Binding-site contacts:
Ligand atom C5 contacts residue THR156 of chain 2.A at 3.7 Å.
Ligand atom N2 contacts residue ASN154 of chain 2.A at 2.2 Å (h-bond).
Ligand atom C2 contacts residue ASN154 of chain 2.A at 2.9 Å.
Ligand atom C1 contacts residue ASN154 of chain 2.A at 2.6 Å.
Ligand atom C6 contacts residue THR156 of chain 2.A at 4.2 Å.
Ligand atom O7 contacts residue VAL153 of chain 2.A at 2.8 Å (h-bond).
Ligand atom O7 contacts residue ASN154 of chain 2.A at 1.3 Å (h-bond).
Ligand atom C1 contacts residue THR156 of chain 2.A at 4.1 Å.
Ligand atom O5 contacts residue ASN154 of chain 2.A at 3.7 Å.
Ligand atom C7 contacts residue VAL153 of chain 2.A at 4.0 Å (hydrophobic).
Ligand atom C7 contacts residue GLY150 of chain 2.A at 4.5 Å.
Ligand atom C7 contacts residue ASN154 of chain 2.A at 1.9 Å.
Ligand atom C8 contacts residue ASN154 of chain 2.A at 3.4 Å.
Ligand atom C3 contacts residue ASN154 of chain 2.A at 4.3 Å.
Ligand atom O7 contacts residue GLY150 of chain 2.A at 4.2 Å.
Ligand atom O7 contacts residue THR156 of chain 2.A at 4.2 Å.
Ligand atom O5 contacts residue THR156 of chain 2.A at 3.9 Å.
Ligand atom C8 contacts residue GLY150 of chain 2.A at 4.3 Å.

Sequence of chain 2.A:
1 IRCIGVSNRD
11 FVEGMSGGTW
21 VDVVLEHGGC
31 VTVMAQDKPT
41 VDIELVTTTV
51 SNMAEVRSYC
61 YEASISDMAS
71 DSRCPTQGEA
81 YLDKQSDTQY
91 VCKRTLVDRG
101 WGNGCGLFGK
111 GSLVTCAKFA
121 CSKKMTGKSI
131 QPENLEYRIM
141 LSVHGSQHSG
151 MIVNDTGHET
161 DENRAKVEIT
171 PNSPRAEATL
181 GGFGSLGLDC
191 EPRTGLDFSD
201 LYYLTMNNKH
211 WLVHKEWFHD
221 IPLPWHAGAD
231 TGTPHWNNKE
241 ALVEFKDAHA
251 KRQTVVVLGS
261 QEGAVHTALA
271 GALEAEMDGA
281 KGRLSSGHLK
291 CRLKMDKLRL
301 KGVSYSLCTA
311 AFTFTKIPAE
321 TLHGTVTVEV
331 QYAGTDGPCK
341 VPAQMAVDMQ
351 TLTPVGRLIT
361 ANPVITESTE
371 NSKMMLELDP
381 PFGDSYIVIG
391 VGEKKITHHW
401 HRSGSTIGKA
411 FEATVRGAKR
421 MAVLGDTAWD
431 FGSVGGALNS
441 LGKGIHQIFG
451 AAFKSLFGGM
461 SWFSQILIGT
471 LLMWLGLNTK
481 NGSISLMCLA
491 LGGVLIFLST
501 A

This protein binds this small molecule.
Small molecule (SMILES): CC(=O)N[C@H]1[C@H](O[C@H]2[C@H](O)[C@@H](NC(C)=O)CO[C@@H]2CO)O[C@H](CO)[C@@H](O)[C@@H]1O